Sequence of chain 1.A:
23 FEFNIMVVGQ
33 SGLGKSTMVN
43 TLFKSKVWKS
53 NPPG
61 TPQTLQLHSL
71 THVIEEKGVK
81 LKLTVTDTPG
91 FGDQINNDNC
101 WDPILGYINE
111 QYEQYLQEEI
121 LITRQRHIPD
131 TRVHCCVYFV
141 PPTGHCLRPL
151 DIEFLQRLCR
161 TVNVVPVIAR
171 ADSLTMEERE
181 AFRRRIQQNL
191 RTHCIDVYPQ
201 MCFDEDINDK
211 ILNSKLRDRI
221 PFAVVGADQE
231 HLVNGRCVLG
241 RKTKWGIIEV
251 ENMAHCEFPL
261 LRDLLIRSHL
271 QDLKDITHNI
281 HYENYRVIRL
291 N

Binding-site contacts:
Ligand atom O3A contacts residue GLY36 of chain 1.A at 3.1 Å (h-bond).
Ligand atom O3' contacts residue GLU178 of chain 1.D at 3.2 Å (salt-bridge).
Ligand atom O2B contacts residue GLY36 of chain 1.A at 3.2 Å (h-bond).
Ligand atom N2 contacts residue SER173 of chain 1.D at 2.9 Å (h-bond).
Ligand atom C4' contacts residue THR143 of chain 1.D at 3.3 Å.
Ligand atom O3G contacts residue HIS145 of chain 1.D at 3.4 Å (h-bond).
Ligand atom N3B contacts residue HIS145 of chain 1.D at 3.1 Å (h-bond).
Ligand atom C2 contacts residue ARG241 of chain 1.A at 3.5 Å.
Ligand atom O2' contacts residue GLU178 of chain 1.D at 2.9 Å (salt-bridge).
Ligand atom N1 contacts residue ARG241 of chain 1.A at 3.5 Å.
Ligand atom O2' contacts residue ARG241 of chain 1.A at 3.0 Å (salt-bridge).
Ligand atom N3 contacts residue ARG170 of chain 1.A at 3.3 Å (salt-bridge).
Ligand atom O1G contacts residue MG1 of chain 1.F at 2.0 Å.
Ligand atom O1A contacts residue SER38 of chain 1.A at 3.4 Å (h-bond).
Ligand atom O2G contacts residue SER33 of chain 1.A at 3.5 Å.
Ligand atom O2B contacts residue LEU35 of chain 1.A at 3.1 Å (h-bond).
Ligand atom N1 contacts residue ASP172 of chain 1.A at 2.8 Å (salt-bridge).
Ligand atom C8 contacts residue GLY36 of chain 1.A at 3.5 Å.
Ligand atom O6 contacts residue GLY226 of chain 1.A at 2.8 Å (h-bond).
Ligand atom O1G contacts residue THR64 of chain 1.A at 2.8 Å (h-bond).
Ligand atom O3G contacts residue SER33 of chain 1.A at 2.6 Å (h-bond).
Ligand atom O2B contacts residue GLY34 of chain 1.A at 3.4 Å (h-bond).
Ligand atom PB contacts residue MG1 of chain 1.F at 3.3 Å.
Ligand atom C5' contacts residue THR143 of chain 1.D at 3.5 Å.
Ligand atom C4 contacts residue ARG241 of chain 1.A at 3.4 Å.
Ligand atom C8 contacts residue THR39 of chain 1.A at 3.4 Å.
Ligand atom O1A contacts residue GLY36 of chain 1.A at 3.2 Å.
Ligand atom O3G contacts residue GLN63 of chain 1.A at 3.3 Å.
Ligand atom O1A contacts residue THR39 of chain 1.A at 2.8 Å (h-bond).
Ligand atom O2G contacts residue GLY90 of chain 1.A at 3.1 Å (h-bond).
Ligand atom O2B contacts residue LYS37 of chain 1.A at 2.6 Å (salt-bridge).
Ligand atom N3 contacts residue ARG241 of chain 1.A at 3.5 Å (salt-bridge).
Ligand atom N2 contacts residue ASP172 of chain 1.A at 2.7 Å (salt-bridge).
Ligand atom PG contacts residue MG1 of chain 1.F at 3.1 Å.
Ligand atom O1B contacts residue SER38 of chain 1.A at 3.0 Å (h-bond).
Ligand atom N3B contacts residue MG1 of chain 1.F at 3.4 Å.
Ligand atom O2G contacts residue LYS37 of chain 1.A at 2.6 Å (salt-bridge).
Ligand atom O1B contacts residue MG1 of chain 1.F at 2.1 Å.
Ligand atom N3B contacts residue GLY34 of chain 1.A at 3.1 Å (h-bond).
Ligand atom O6 contacts residue VAL225 of chain 1.A at 3.2 Å.

Sequence of chain 1.D:
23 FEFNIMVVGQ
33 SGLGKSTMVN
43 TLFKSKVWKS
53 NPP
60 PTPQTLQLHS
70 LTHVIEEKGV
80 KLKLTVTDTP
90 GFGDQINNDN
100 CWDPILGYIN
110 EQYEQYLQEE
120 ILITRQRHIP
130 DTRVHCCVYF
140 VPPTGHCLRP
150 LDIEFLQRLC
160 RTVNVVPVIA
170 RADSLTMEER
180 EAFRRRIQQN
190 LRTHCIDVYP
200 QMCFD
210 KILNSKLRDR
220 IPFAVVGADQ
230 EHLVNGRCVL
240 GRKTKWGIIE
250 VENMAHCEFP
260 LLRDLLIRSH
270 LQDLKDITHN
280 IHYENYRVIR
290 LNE

A small-molecule ligand and the protein it binds are described below.
Small molecule (SMILES): Nc1nc2c(ncn2[C@@H]2O[C@H](CO[P](=O)(O)O[P](=O)(O)NP(=O)(O)O)[C@@H](O)[C@H]2O)c(=O)[nH]1